Binding-site contacts:
Ligand atom N34 contacts residue GLY50 of chain 1.A at 2.9 Å (h-bond).
Ligand atom O33 contacts residue TYR87 of chain 1.A at 3.4 Å.
Ligand atom C36 contacts residue GLY50 of chain 1.A at 3.4 Å.
Ligand atom F4 contacts residue GLN28 of chain 1.A at 3.5 Å.
Ligand atom F4 contacts residue GLY29 of chain 1.A at 3.0 Å.
Ligand atom N34 contacts residue ASP244 of chain 1.A at 2.7 Å (salt-bridge).
Ligand atom F1 contacts residue GLY29 of chain 1.A at 3.3 Å.
Ligand atom O62 contacts residue TYR87 of chain 1.A at 3.5 Å.
Ligand atom C23 contacts residue ASP244 of chain 1.A at 3.3 Å.
Ligand atom C21 contacts residue ASP48 of chain 1.A at 3.6 Å.
Ligand atom C10 contacts residue GLN89 of chain 1.A at 3.6 Å.
Ligand atom C40 contacts residue GLY50 of chain 1.A at 3.5 Å.
Ligand atom O62 contacts residue SER51 of chain 1.A at 3.6 Å.
Ligand atom C25 contacts residue THR247 of chain 1.A at 3.1 Å.
Ligand atom F3 contacts residue LEU46 of chain 1.A at 3.3 Å.
Ligand atom C2 contacts residue GLY29 of chain 1.A at 3.6 Å.
Ligand atom C25 contacts residue ASP244 of chain 1.A at 3.3 Å.
Ligand atom O62 contacts residue GLY50 of chain 1.A at 3.4 Å (h-bond).
Ligand atom C14 contacts residue GLY246 of chain 1.A at 3.4 Å.
Ligand atom O33 contacts residue THR88 of chain 1.A at 3.0 Å (h-bond).
Ligand atom C36 contacts residue ASP244 of chain 1.A at 3.5 Å.
Ligand atom F1 contacts residue GLN28 of chain 1.A at 2.9 Å.
Ligand atom O32 contacts residue THR247 of chain 1.A at 3.4 Å (h-bond).
Ligand atom C29 contacts residue THR247 of chain 1.A at 3.5 Å.
Ligand atom C5 contacts residue GLY246 of chain 1.A at 3.5 Å.
Ligand atom F4 contacts residue GLY246 of chain 1.A at 3.4 Å.
Ligand atom F64 contacts residue PHE124 of chain 1.A at 3.0 Å.
Ligand atom F64 contacts residue GLN89 of chain 1.A at 3.2 Å.
Ligand atom C43 contacts residue PRO86 of chain 1.A at 3.4 Å (hydrophobic).
Ligand atom N65 contacts residue PHE124 of chain 1.A at 2.8 Å (h-bond).
Ligand atom C50 contacts residue ILE142 of chain 1.A at 3.6 Å (hydrophobic).
Ligand atom F3 contacts residue GLY246 of chain 1.A at 3.1 Å.
Ligand atom C75 contacts residue GLN89 of chain 1.A at 3.5 Å.
Ligand atom O33 contacts residue GLN89 of chain 1.A at 3.6 Å (h-bond).
Ligand atom F4 contacts residue THR248 of chain 1.A at 3.4 Å.
Ligand atom C2 contacts residue GLY246 of chain 1.A at 3.5 Å.
Ligand atom S28 contacts residue THR247 of chain 1.A at 3.6 Å.
Ligand atom C16 contacts residue ASP48 of chain 1.A at 3.6 Å.
Ligand atom C47 contacts residue THR88 of chain 1.A at 3.4 Å.
Ligand atom O62 contacts residue ASP48 of chain 1.A at 2.7 Å (salt-bridge).

A small-molecule ligand and the protein it binds are described below.
Small molecule (SMILES): CCOC[C@@H](Oc1cc(C[C@@H]2CS(=O)(=O)C[C@H](NCc3cccc(C(C)(C)C)c3)[C@H]2O)cc(F)c1N)C(F)(F)F

Sequence of chain 1.A:
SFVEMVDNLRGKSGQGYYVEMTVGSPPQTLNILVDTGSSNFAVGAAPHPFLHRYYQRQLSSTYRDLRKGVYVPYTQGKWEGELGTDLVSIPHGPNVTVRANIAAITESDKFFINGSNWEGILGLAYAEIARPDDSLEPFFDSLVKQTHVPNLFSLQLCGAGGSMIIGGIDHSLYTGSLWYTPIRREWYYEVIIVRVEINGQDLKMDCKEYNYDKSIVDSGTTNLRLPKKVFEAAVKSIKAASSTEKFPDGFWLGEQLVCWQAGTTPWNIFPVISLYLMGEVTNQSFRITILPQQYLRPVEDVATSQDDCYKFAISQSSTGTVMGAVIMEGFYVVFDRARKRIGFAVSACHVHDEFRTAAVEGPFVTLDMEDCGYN